Sequence of chain 18.B:
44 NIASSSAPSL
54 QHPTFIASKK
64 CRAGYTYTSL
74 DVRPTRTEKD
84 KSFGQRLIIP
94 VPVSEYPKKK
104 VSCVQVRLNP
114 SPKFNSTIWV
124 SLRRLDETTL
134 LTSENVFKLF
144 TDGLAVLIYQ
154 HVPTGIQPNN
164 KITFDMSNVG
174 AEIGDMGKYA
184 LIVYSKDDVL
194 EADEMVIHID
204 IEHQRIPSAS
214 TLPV

A small-molecule ligand and the protein it binds are described below.
Small molecule (SMILES): Nc1ncnc2c1ncn2[C@@H]1O[C@H](CO[P](=O)(O)O[C@H]2[C@@H](O)[C@H](n3cnc4c(N)ncnc43)O[C@@H]2CO[P](=O)(O)O[C@H]2[C@@H](O)[C@H](n3cnc4c(N)ncnc43)O[C@@H]2CO)[C@@H](O)[C@H]1O

Sequence of chain 17.C:
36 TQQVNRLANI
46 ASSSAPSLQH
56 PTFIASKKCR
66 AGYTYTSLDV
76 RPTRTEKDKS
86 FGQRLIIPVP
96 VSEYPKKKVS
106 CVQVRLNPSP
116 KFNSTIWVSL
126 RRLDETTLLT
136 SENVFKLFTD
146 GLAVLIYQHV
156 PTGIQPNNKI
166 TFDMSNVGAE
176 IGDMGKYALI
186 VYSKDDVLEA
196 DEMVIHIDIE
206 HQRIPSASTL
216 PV

Binding-site contacts:
Ligand atom OP1 contacts residue ARG208 of chain 18.B at 4.1 Å.
Ligand atom O5' contacts residue ARG208 of chain 17.C at 4.0 Å.
Ligand atom O2' contacts residue ARG208 of chain 18.B at 4.1 Å.
Ligand atom OP1 contacts residue ARG208 of chain 17.C at 4.1 Å.
Ligand atom O2' contacts residue ARG65 of chain 18.B at 4.3 Å.
Ligand atom P contacts residue ARG208 of chain 17.C at 4.5 Å.
Ligand atom O2' contacts residue GLY67 of chain 18.B at 3.3 Å (h-bond).
Ligand atom OP2 contacts residue ARG208 of chain 17.C at 4.4 Å.
Ligand atom C1' contacts residue GLY67 of chain 18.B at 4.4 Å.
Ligand atom N3 contacts residue ARG65 of chain 18.B at 4.1 Å.
Ligand atom O2' contacts residue ALA66 of chain 18.B at 3.6 Å.
Ligand atom OP1 contacts residue SER211 of chain 18.B at 4.3 Å.